A small-molecule ligand and the protein it binds are described below.
Small molecule (SMILES): CC(=O)N[C@@H]1[C@@H](O)[C@H](O)[C@@H](CO)O[C@H]1O

Binding-site contacts:
Ligand atom C1 contacts residue ILE156 of chain 1.C at 4.1 Å (hydrophobic).
Ligand atom C4 contacts residue ASN191 of chain 1.C at 4.3 Å.
Ligand atom C7 contacts residue ILE156 of chain 1.C at 3.5 Å (hydrophobic).
Ligand atom O5 contacts residue ASN191 of chain 1.C at 2.4 Å (h-bond).
Ligand atom C2 contacts residue ILE156 of chain 1.C at 4.4 Å (hydrophobic).
Ligand atom N2 contacts residue ASN191 of chain 1.C at 2.8 Å (h-bond).
Ligand atom C1 contacts residue THR193 of chain 1.C at 3.6 Å.
Ligand atom O7 contacts residue LYS229 of chain 1.C at 3.8 Å.
Ligand atom C8 contacts residue GLN189 of chain 1.C at 4.3 Å.
Ligand atom C7 contacts residue ASN191 of chain 1.C at 3.4 Å.
Ligand atom C1 contacts residue ASN191 of chain 1.C at 1.5 Å.
Ligand atom C7 contacts residue GLN189 of chain 1.C at 4.5 Å.
Ligand atom O7 contacts residue GLN189 of chain 1.C at 4.0 Å.
Ligand atom C2 contacts residue ASN191 of chain 1.C at 2.5 Å.
Ligand atom C5 contacts residue THR193 of chain 1.C at 4.0 Å.
Ligand atom C5 contacts residue ASN191 of chain 1.C at 3.7 Å.
Ligand atom C8 contacts residue ILE156 of chain 1.C at 3.2 Å (hydrophobic).
Ligand atom O7 contacts residue ASN191 of chain 1.C at 3.5 Å (h-bond).
Ligand atom O7 contacts residue ILE156 of chain 1.C at 4.3 Å.
Ligand atom N2 contacts residue ILE156 of chain 1.C at 3.5 Å.
Ligand atom O6 contacts residue THR193 of chain 1.C at 3.6 Å.
Ligand atom C8 contacts residue THR150 of chain 1.C at 4.0 Å.
Ligand atom C8 contacts residue ASN191 of chain 1.C at 4.4 Å.
Ligand atom O6 contacts residue GLU194 of chain 1.C at 2.9 Å (salt-bridge).
Ligand atom O5 contacts residue THR193 of chain 1.C at 3.8 Å.
Ligand atom C3 contacts residue ASN191 of chain 1.C at 3.8 Å.
Ligand atom C6 contacts residue GLU194 of chain 1.C at 4.1 Å.

Sequence of chain 1.C:
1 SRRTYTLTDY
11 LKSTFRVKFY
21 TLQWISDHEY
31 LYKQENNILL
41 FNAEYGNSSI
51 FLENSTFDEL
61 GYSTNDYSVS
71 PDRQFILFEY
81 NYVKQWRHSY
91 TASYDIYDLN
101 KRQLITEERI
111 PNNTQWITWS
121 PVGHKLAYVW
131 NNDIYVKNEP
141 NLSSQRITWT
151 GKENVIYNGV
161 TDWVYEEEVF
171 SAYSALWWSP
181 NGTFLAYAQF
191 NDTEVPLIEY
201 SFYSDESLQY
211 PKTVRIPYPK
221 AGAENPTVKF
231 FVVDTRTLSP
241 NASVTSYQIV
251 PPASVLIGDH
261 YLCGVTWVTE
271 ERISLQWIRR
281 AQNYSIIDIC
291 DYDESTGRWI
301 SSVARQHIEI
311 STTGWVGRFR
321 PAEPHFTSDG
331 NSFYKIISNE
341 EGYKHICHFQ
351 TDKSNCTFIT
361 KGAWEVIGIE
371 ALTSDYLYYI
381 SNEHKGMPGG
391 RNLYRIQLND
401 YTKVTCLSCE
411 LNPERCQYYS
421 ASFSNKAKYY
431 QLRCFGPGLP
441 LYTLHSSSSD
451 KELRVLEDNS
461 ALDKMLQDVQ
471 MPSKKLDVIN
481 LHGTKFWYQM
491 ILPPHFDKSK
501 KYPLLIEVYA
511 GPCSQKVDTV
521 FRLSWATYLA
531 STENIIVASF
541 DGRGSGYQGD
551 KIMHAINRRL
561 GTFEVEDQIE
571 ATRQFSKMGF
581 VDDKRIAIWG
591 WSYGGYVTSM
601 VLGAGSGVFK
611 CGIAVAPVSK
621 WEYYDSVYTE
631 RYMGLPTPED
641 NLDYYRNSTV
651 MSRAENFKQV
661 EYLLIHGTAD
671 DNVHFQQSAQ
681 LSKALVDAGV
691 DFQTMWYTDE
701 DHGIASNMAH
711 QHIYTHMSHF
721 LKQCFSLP